Binding-site contacts:
Ligand atom C6 contacts residue HIS199 of chain 1.C at 3.3 Å.
Ligand atom O4 contacts residue GLN134 of chain 1.C at 2.6 Å (h-bond).
Ligand atom C5 contacts residue TYR163 of chain 1.C at 4.5 Å (hydrophobic).
Ligand atom C6 contacts residue GLN134 of chain 1.C at 4.4 Å.
Ligand atom O3 contacts residue ASN192 of chain 1.C at 4.5 Å.
Ligand atom C4 contacts residue TYR163 of chain 1.C at 3.8 Å (hydrophobic).
Ligand atom O6B contacts residue ARG104 of chain 1.C at 2.8 Å (salt-bridge).
Ligand atom C2 contacts residue HIS132 of chain 1.C at 4.3 Å.
Ligand atom C6 contacts residue ILE231 of chain 1.C at 3.8 Å (hydrophobic).
Ligand atom O6B contacts residue GLN134 of chain 1.C at 4.2 Å.
Ligand atom O3 contacts residue HIS132 of chain 1.C at 3.3 Å.
Ligand atom C3 contacts residue GLN134 of chain 1.C at 3.6 Å.
Ligand atom C3 contacts residue ASN192 of chain 1.C at 4.1 Å.
Ligand atom C5 contacts residue ILE231 of chain 1.C at 4.5 Å (hydrophobic).
Ligand atom C5 contacts residue HIS132 of chain 1.C at 4.2 Å.
Ligand atom O6B contacts residue TYR163 of chain 1.C at 4.4 Å.
Ligand atom O6A contacts residue ARG104 of chain 1.C at 2.9 Å (salt-bridge).
Ligand atom C6 contacts residue ARG104 of chain 1.C at 4.1 Å.
Ligand atom C6 contacts residue ARG104 of chain 1.C at 3.6 Å.
Ligand atom C5 contacts residue PO41 of chain 1.N at 4.3 Å.
Ligand atom C6 contacts residue TYR163 of chain 1.C at 4.2 Å (hydrophobic).
Ligand atom C1 contacts residue PO41 of chain 1.N at 3.5 Å.
Ligand atom C6 contacts residue ASN59 of chain 1.C at 3.9 Å.
Ligand atom C6 contacts residue PO41 of chain 1.N at 4.3 Å.
Ligand atom C3 contacts residue HIS132 of chain 1.C at 4.1 Å.
Ligand atom O1 contacts residue ASN192 of chain 1.C at 4.3 Å.
Ligand atom O5 contacts residue PO41 of chain 1.N at 3.8 Å.
Ligand atom O6A contacts residue HIS132 of chain 1.C at 2.8 Å (h-bond).
Ligand atom O4 contacts residue TYR163 of chain 1.C at 3.6 Å.
Ligand atom O1 contacts residue PO41 of chain 1.N at 2.6 Å (h-bond).
Ligand atom C6 contacts residue LEU62 of chain 1.C at 4.3 Å (hydrophobic).
Ligand atom O5 contacts residue ILE231 of chain 1.C at 3.9 Å.
Ligand atom C4 contacts residue GLN134 of chain 1.C at 3.5 Å.
Ligand atom O2 contacts residue ASN232 of chain 1.C at 3.7 Å.
Ligand atom C6 contacts residue HIS132 of chain 1.C at 3.7 Å.
Ligand atom O3 contacts residue GLN134 of chain 1.C at 2.9 Å (h-bond).
Ligand atom O4 contacts residue ASN192 of chain 1.C at 4.5 Å.
Ligand atom O5 contacts residue HIS132 of chain 1.C at 3.5 Å (h-bond).
Ligand atom O4 contacts residue ILE160 of chain 1.C at 4.5 Å.

Sequence of chain 1.C:
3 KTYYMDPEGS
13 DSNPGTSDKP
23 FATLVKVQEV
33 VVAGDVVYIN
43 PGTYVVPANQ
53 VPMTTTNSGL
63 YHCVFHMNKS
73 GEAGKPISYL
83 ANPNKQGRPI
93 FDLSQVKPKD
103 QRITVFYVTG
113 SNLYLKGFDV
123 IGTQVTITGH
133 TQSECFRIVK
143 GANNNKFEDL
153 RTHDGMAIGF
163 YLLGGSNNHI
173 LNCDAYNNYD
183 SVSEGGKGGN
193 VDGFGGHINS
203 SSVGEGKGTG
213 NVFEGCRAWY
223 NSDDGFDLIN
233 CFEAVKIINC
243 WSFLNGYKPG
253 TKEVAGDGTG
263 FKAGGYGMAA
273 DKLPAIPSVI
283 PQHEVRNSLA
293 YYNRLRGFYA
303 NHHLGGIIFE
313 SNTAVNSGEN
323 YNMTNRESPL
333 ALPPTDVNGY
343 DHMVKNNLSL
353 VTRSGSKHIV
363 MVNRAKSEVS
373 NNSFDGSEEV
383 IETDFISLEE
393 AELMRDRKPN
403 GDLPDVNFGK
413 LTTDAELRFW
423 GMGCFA

This protein binds this small molecule.
Small molecule (SMILES): C[C@@H]1O[C@@H](O[C@@H]2[C@H](O)[C@@H](O)[C@@H](O[C@@H]3[C@H](O)[C@@H](O)[C@H](C)O[C@H]3O)O[C@@H]2C(=O)O)[C@H](O)[C@H](O)[C@H]1O